This protein binds this small molecule.
Small molecule (SMILES): N#Cc1cc(N)ccc1-n1cccc1

Binding-site contacts:
Ligand atom C7 contacts residue HIS208 of chain 1.A at 4.0 Å.
Ligand atom C1 contacts residue HIS208 of chain 1.A at 3.1 Å.
Ligand atom C8 contacts residue PHE204 of chain 1.B at 3.7 Å (hydrophobic).
Ligand atom N contacts residue HIS208 of chain 1.B at 3.9 Å.
Ligand atom C4 contacts residue HIS208 of chain 1.A at 4.3 Å.
Ligand atom C4 contacts residue HIS208 of chain 1.B at 3.9 Å.
Ligand atom N contacts residue HIS208 of chain 1.A at 3.8 Å.
Ligand atom C1 contacts residue HIS208 of chain 1.B at 3.8 Å.
Ligand atom C contacts residue HIS208 of chain 1.A at 3.4 Å.
Ligand atom C4 contacts residue PHE178 of chain 1.B at 3.8 Å (hydrophobic).
Ligand atom C2 contacts residue TYR176 of chain 1.B at 4.2 Å (hydrophobic).
Ligand atom C6 contacts residue HIS208 of chain 1.A at 3.4 Å.
Ligand atom C5 contacts residue TYR176 of chain 1.B at 3.8 Å (hydrophobic).
Ligand atom C3 contacts residue TYR176 of chain 1.B at 3.2 Å (hydrophobic).
Ligand atom C1 contacts residue TYR176 of chain 1.A at 4.2 Å (hydrophobic).
Ligand atom N2 contacts residue PHE178 of chain 1.A at 3.6 Å.
Ligand atom N2 contacts residue TYR203 of chain 1.A at 3.3 Å.
Ligand atom C8 contacts residue PHE204 of chain 1.A at 3.5 Å (hydrophobic).
Ligand atom N1 contacts residue TYR176 of chain 1.B at 3.0 Å (h-bond).
Ligand atom C7 contacts residue TYR176 of chain 1.B at 3.4 Å (hydrophobic).
Ligand atom N1 contacts residue PHE178 of chain 1.B at 4.0 Å.
Ligand atom C2 contacts residue TYR176 of chain 1.A at 3.8 Å (hydrophobic).
Ligand atom C contacts residue PHE178 of chain 1.A at 4.2 Å (hydrophobic).
Ligand atom C4 contacts residue TYR176 of chain 1.B at 3.0 Å (hydrophobic).
Ligand atom N2 contacts residue HIS208 of chain 1.A at 3.6 Å.
Ligand atom C6 contacts residue HIS208 of chain 1.B at 3.5 Å.
Ligand atom C5 contacts residue HIS208 of chain 1.B at 3.5 Å.
Ligand atom N2 contacts residue TYR176 of chain 1.A at 3.5 Å.
Ligand atom C2 contacts residue HIS208 of chain 1.B at 4.2 Å.
Ligand atom C9 contacts residue TYR176 of chain 1.A at 3.4 Å (hydrophobic).
Ligand atom C10 contacts residue HIS208 of chain 1.B at 3.9 Å.
Ligand atom C3 contacts residue HIS208 of chain 1.A at 4.0 Å.
Ligand atom C9 contacts residue PHE204 of chain 1.A at 3.7 Å (hydrophobic).
Ligand atom C2 contacts residue HIS208 of chain 1.A at 3.5 Å.
Ligand atom C8 contacts residue TYR176 of chain 1.B at 3.7 Å (hydrophobic).
Ligand atom C contacts residue TYR176 of chain 1.A at 3.9 Å (hydrophobic).
Ligand atom C5 contacts residue HIS208 of chain 1.A at 4.0 Å.
Ligand atom C10 contacts residue TYR176 of chain 1.A at 3.6 Å (hydrophobic).
Ligand atom C9 contacts residue PHE204 of chain 1.B at 3.9 Å (hydrophobic).
Ligand atom C3 contacts residue HIS208 of chain 1.B at 4.0 Å.

Sequence of chain 1.B:
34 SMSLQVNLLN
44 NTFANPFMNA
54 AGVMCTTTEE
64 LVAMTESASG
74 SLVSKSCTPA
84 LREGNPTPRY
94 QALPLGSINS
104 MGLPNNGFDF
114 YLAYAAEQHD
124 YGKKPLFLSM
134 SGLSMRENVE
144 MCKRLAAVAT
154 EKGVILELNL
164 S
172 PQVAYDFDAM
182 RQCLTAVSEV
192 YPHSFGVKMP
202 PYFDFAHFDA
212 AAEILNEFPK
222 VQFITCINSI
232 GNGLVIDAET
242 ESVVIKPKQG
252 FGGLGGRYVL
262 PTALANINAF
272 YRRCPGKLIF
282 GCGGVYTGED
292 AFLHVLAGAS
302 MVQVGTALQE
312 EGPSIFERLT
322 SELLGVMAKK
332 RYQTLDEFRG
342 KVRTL

Sequence of chain 1.A:
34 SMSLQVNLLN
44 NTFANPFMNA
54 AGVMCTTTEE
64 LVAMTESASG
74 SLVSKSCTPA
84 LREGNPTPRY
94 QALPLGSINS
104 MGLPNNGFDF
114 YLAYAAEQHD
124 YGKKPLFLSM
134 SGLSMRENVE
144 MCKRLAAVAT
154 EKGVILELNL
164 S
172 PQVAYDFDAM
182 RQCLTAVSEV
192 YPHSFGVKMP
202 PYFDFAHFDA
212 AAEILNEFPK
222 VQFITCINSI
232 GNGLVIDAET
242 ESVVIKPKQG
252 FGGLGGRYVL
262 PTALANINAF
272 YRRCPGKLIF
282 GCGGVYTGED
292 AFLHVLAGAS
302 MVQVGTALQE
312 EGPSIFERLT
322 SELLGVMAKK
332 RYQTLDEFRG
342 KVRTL